This small molecule binds to this protein.
Small molecule (SMILES): O=C(O)COP(=O)(O)O

Binding-site contacts:
Ligand atom O1P contacts residue GLU242 of chain 2.B at 3.7 Å.
Ligand atom C1 contacts residue ARG264 of chain 2.B at 3.3 Å.
Ligand atom O2P contacts residue MN1 of chain 2.G at 3.9 Å.
Ligand atom O4P contacts residue GLU242 of chain 2.B at 3.6 Å (salt-bridge).
Ligand atom O4P contacts residue SER213 of chain 2.B at 4.3 Å.
Ligand atom O2 contacts residue THR298 of chain 2.B at 2.8 Å (h-bond).
Ligand atom O2 contacts residue VAL262 of chain 2.B at 3.9 Å.
Ligand atom O3P contacts residue SER213 of chain 2.B at 3.7 Å.
Ligand atom O3P contacts residue LYS240 of chain 2.B at 2.7 Å (salt-bridge).
Ligand atom C1 contacts residue MN1 of chain 2.G at 4.1 Å.
Ligand atom O4P contacts residue MN1 of chain 2.G at 1.8 Å.
Ligand atom C2 contacts residue MN1 of chain 2.G at 3.6 Å.
Ligand atom C2 contacts residue THR298 of chain 2.B at 3.1 Å.
Ligand atom O1 contacts residue ASP266 of chain 2.B at 3.4 Å (salt-bridge).
Ligand atom O2 contacts residue GLY265 of chain 2.B at 3.2 Å (h-bond).
Ligand atom O1 contacts residue GLU242 of chain 2.B at 3.7 Å.
Ligand atom P contacts residue LYS240 of chain 2.B at 4.1 Å.
Ligand atom C2 contacts residue GLY265 of chain 2.B at 3.9 Å.
Ligand atom O1P contacts residue MN1 of chain 2.G at 2.5 Å.
Ligand atom P contacts residue ASP266 of chain 2.B at 3.8 Å.
Ligand atom O1 contacts residue MN1 of chain 2.G at 3.8 Å.
Ligand atom P contacts residue K1 of chain 2.H at 4.2 Å.
Ligand atom O3P contacts residue ARG49 of chain 2.B at 3.1 Å (salt-bridge).
Ligand atom O1 contacts residue ALA263 of chain 2.B at 2.4 Å.
Ligand atom O2 contacts residue ALA263 of chain 2.B at 2.9 Å.
Ligand atom O2 contacts residue ALA297 of chain 2.B at 3.3 Å (h-bond).
Ligand atom O3P contacts residue ASP84 of chain 2.B at 3.8 Å.
Ligand atom C1 contacts residue ASP266 of chain 2.B at 4.2 Å.
Ligand atom O4P contacts residue ASP266 of chain 2.B at 3.0 Å (salt-bridge).
Ligand atom P contacts residue MN1 of chain 2.G at 2.7 Å.
Ligand atom O1 contacts residue ARG264 of chain 2.B at 3.0 Å (salt-bridge).
Ligand atom O1 contacts residue GLY265 of chain 2.B at 2.7 Å (h-bond).
Ligand atom O2 contacts residue ARG264 of chain 2.B at 2.8 Å (salt-bridge).
Ligand atom O4P contacts residue K1 of chain 2.H at 4.2 Å.
Ligand atom C1 contacts residue ALA263 of chain 2.B at 3.0 Å (hydrophobic).
Ligand atom O3P contacts residue K1 of chain 2.H at 2.9 Å.
Ligand atom C1 contacts residue THR298 of chain 2.B at 3.3 Å.
Ligand atom O1P contacts residue ASP266 of chain 2.B at 3.5 Å (salt-bridge).
Ligand atom O3P contacts residue MN1 of chain 2.G at 3.7 Å.
Ligand atom C1 contacts residue GLY265 of chain 2.B at 3.0 Å.

Sequence of chain 2.B:
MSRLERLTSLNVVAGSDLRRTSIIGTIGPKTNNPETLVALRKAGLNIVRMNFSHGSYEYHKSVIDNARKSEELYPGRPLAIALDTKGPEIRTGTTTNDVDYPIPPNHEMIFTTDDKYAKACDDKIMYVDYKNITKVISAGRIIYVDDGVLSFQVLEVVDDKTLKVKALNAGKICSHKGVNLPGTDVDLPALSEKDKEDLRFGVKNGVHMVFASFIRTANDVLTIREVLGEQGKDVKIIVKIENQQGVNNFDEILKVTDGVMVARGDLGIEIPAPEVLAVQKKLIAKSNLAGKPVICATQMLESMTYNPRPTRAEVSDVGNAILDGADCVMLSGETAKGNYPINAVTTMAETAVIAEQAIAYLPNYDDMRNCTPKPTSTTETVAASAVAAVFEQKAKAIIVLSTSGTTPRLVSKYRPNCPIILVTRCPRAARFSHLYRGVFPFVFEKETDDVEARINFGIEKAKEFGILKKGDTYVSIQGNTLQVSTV